A small-molecule ligand and the protein it binds are described below.
Small molecule (SMILES): CC(=O)N[C@@H]1[C@@H](O)[C@H](O)[C@@H](CO)O[C@H]1O

Sequence of chain 1.F:
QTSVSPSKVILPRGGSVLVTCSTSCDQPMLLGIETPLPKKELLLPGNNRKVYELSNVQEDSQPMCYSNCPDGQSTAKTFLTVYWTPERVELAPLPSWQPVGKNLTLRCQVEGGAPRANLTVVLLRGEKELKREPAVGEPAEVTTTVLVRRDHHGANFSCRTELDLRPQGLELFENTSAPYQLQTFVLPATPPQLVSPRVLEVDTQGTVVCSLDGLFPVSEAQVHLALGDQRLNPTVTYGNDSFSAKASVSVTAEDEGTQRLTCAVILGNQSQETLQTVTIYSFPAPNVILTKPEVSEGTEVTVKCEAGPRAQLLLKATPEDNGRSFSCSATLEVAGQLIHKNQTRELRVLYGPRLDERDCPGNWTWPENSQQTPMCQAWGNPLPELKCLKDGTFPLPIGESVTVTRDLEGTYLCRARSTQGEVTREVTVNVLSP

Binding-site contacts:
Ligand atom O5 contacts residue ASN103 of chain 1.F at 2.6 Å (h-bond).
Ligand atom C2 contacts residue LEU147 of chain 1.F at 4.3 Å (hydrophobic).
Ligand atom N2 contacts residue ASN103 of chain 1.F at 3.8 Å.
Ligand atom C2 contacts residue ASN103 of chain 1.F at 3.2 Å.
Ligand atom C3 contacts residue ASN103 of chain 1.F at 4.5 Å.
Ligand atom C3 contacts residue THR145 of chain 1.F at 4.1 Å.
Ligand atom O7 contacts residue LEU147 of chain 1.F at 3.0 Å.
Ligand atom C1 contacts residue ASN103 of chain 1.F at 1.7 Å.
Ligand atom N2 contacts residue THR145 of chain 1.F at 4.0 Å.
Ligand atom C1 contacts residue THR145 of chain 1.F at 3.4 Å.
Ligand atom C2 contacts residue THR145 of chain 1.F at 4.1 Å.
Ligand atom C5 contacts residue THR145 of chain 1.F at 4.0 Å.
Ligand atom O5 contacts residue THR145 of chain 1.F at 4.0 Å.
Ligand atom C5 contacts residue ASN103 of chain 1.F at 4.0 Å.
Ligand atom C8 contacts residue LEU147 of chain 1.F at 3.4 Å (hydrophobic).
Ligand atom N2 contacts residue LEU147 of chain 1.F at 3.6 Å.
Ligand atom C8 contacts residue VAL146 of chain 1.F at 4.5 Å (hydrophobic).
Ligand atom C7 contacts residue LEU147 of chain 1.F at 3.1 Å (hydrophobic).